Binding-site contacts:
Ligand atom OP2 contacts residue LYS68 of chain 1.D at 3.0 Å.
Ligand atom P contacts residue LYS68 of chain 1.D at 3.7 Å.
Ligand atom C4' contacts residue GLY64 of chain 1.D at 3.3 Å.
Ligand atom OP1 contacts residue VAL65 of chain 1.D at 3.5 Å (h-bond).
Ligand atom C5' contacts residue GLY64 of chain 1.D at 3.3 Å.
Ligand atom O3' contacts residue LYS68 of chain 1.D at 3.8 Å.
Ligand atom O3' contacts residue GLY64 of chain 1.D at 3.5 Å.
Ligand atom OP1 contacts residue PRO63 of chain 1.D at 3.7 Å.
Ligand atom OP2 contacts residue VAL65 of chain 1.D at 3.8 Å.
Ligand atom C8 contacts residue LYS35 of chain 1.D at 3.8 Å.
Ligand atom O3' contacts residue VAL65 of chain 1.D at 3.8 Å.
Ligand atom O5' contacts residue GLY66 of chain 1.D at 3.4 Å.
Ligand atom P contacts residue NA1 of chain 1.G at 3.7 Å.
Ligand atom C5' contacts residue TYR39 of chain 1.D at 3.3 Å (hydrophobic).
Ligand atom C3' contacts residue GLY66 of chain 1.D at 3.7 Å.
Ligand atom O4' contacts residue ALA38 of chain 1.D at 3.8 Å.
Ligand atom OP1 contacts residue ILE69 of chain 1.D at 2.8 Å (h-bond).
Ligand atom OP1 contacts residue GLY66 of chain 1.D at 2.8 Å (h-bond).
Ligand atom OP2 contacts residue NA1 of chain 1.G at 3.9 Å.
Ligand atom OP1 contacts residue THR67 of chain 1.D at 3.7 Å.
Ligand atom OP1 contacts residue LEU62 of chain 1.D at 3.7 Å.
Ligand atom OP2 contacts residue THR67 of chain 1.D at 3.7 Å.
Ligand atom OP2 contacts residue LYS68 of chain 1.D at 2.8 Å (salt-bridge).
Ligand atom N3 contacts residue ALA38 of chain 1.D at 3.5 Å.
Ligand atom C5' contacts residue GLY66 of chain 1.D at 3.5 Å.
Ligand atom P contacts residue GLY66 of chain 1.D at 3.6 Å.
Ligand atom OP1 contacts residue NA1 of chain 1.G at 2.6 Å (h-bond).
Ligand atom OP1 contacts residue LYS68 of chain 1.D at 2.9 Å (salt-bridge).
Ligand atom P contacts residue LYS35 of chain 1.D at 3.7 Å.
Ligand atom OP1 contacts residue LYS35 of chain 1.D at 3.8 Å.
Ligand atom OP2 contacts residue GLY66 of chain 1.D at 3.9 Å.
Ligand atom P contacts residue ILE69 of chain 1.D at 3.8 Å.
Ligand atom OP1 contacts residue LYS68 of chain 1.D at 3.5 Å (salt-bridge).
Ligand atom O5' contacts residue LYS35 of chain 1.D at 3.8 Å.
Ligand atom P contacts residue LYS68 of chain 1.D at 3.4 Å.
Ligand atom O3' contacts residue ILE69 of chain 1.D at 3.6 Å.
Ligand atom OP1 contacts residue GLY64 of chain 1.D at 2.9 Å (h-bond).
Ligand atom OP3 contacts residue LYS35 of chain 1.D at 2.8 Å (salt-bridge).
Ligand atom C3' contacts residue LYS68 of chain 1.D at 3.7 Å.
Ligand atom N7 contacts residue LYS35 of chain 1.D at 3.8 Å.

Sequence of chain 1.D:
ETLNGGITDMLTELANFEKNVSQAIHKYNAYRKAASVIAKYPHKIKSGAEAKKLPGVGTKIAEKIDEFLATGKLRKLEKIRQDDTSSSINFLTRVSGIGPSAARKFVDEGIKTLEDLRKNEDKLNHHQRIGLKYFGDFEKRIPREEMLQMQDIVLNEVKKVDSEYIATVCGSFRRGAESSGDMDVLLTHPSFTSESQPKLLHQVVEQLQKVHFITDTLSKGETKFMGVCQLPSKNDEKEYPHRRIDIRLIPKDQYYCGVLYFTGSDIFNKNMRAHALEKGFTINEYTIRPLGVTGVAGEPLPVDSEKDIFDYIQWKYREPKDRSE

This small molecule binds to this protein.
Small molecule (SMILES): Cc1cn([C@H]2C[C@H](O[P](=O)(O)OC[C@H]3O[C@@H](n4ccc(N)nc4=O)C[C@@H]3O[P](=O)(O)OC[C@H]3O[C@@H](n4cnc5c(=O)nc(N)[nH]c54)C[C@@H]3O[P](=O)(O)OC[C@H]3O[C@@H](n4cnc5c(=O)nc(N)[nH]c54)C[C@@H]3O)[C@@H](CO[P](=O)(O)O[C@H]3C[C@H](n4cnc5c(=O)nc(N)[nH]c54)O[C@@H]3COP(=O)(O)O)O2)c(=O)[nH]c1=O